Binding-site contacts:
Ligand atom C6 contacts residue TYR68 of chain 1.B at 3.4 Å (hydrophobic).
Ligand atom O4 contacts residue GLY17 of chain 1.B at 4.3 Å.
Ligand atom O6 contacts residue TYR68 of chain 1.B at 3.9 Å.
Ligand atom O6 contacts residue HIS57 of chain 1.B at 4.0 Å.
Ligand atom O5 contacts residue HIS57 of chain 1.B at 4.5 Å.
Ligand atom C5 contacts residue HIS57 of chain 1.B at 3.5 Å.
Ligand atom O4 contacts residue SER18 of chain 1.B at 4.1 Å.
Ligand atom O3 contacts residue SER18 of chain 1.B at 2.8 Å (h-bond).
Ligand atom O3 contacts residue HIS57 of chain 1.B at 3.9 Å.
Ligand atom O3 contacts residue THR48 of chain 1.B at 3.7 Å.
Ligand atom O3 contacts residue LYS59 of chain 1.B at 2.7 Å (salt-bridge).
Ligand atom C6 contacts residue ASN50 of chain 1.B at 4.4 Å.
Ligand atom C3 contacts residue HIS57 of chain 1.B at 3.5 Å.
Ligand atom C3 contacts residue TYR66 of chain 1.B at 4.3 Å (hydrophobic).
Ligand atom C3 contacts residue SER18 of chain 1.B at 3.8 Å.
Ligand atom O4 contacts residue TYR66 of chain 1.B at 2.8 Å (h-bond).
Ligand atom C6 contacts residue TYR66 of chain 1.B at 4.3 Å (hydrophobic).
Ligand atom C5 contacts residue ASP71 of chain 1.B at 4.1 Å.
Ligand atom C4 contacts residue THR48 of chain 1.B at 3.7 Å.
Ligand atom C1 contacts residue TYR66 of chain 1.B at 4.0 Å (hydrophobic).
Ligand atom C5 contacts residue TYR66 of chain 1.B at 4.0 Å (hydrophobic).
Ligand atom C6 contacts residue ASP71 of chain 1.B at 3.2 Å.
Ligand atom O2 contacts residue ARG19 of chain 1.B at 4.3 Å.
Ligand atom C2 contacts residue SER18 of chain 1.B at 3.9 Å.
Ligand atom O5 contacts residue TYR66 of chain 1.B at 3.2 Å (h-bond).
Ligand atom O2 contacts residue SER18 of chain 1.B at 3.7 Å.
Ligand atom O2 contacts residue LYS59 of chain 1.B at 3.6 Å (salt-bridge).
Ligand atom C3 contacts residue THR48 of chain 1.B at 4.5 Å.
Ligand atom C4 contacts residue HIS57 of chain 1.B at 3.7 Å.
Ligand atom C2 contacts residue TYR66 of chain 1.B at 3.6 Å (hydrophobic).
Ligand atom O4 contacts residue ASP71 of chain 1.B at 2.7 Å (salt-bridge).
Ligand atom C2 contacts residue LYS59 of chain 1.B at 4.2 Å.
Ligand atom C1 contacts residue HIS57 of chain 1.B at 4.2 Å.
Ligand atom C3 contacts residue LYS59 of chain 1.B at 3.8 Å.
Ligand atom O6 contacts residue ASP71 of chain 1.B at 2.5 Å (salt-bridge).
Ligand atom C4 contacts residue ASP71 of chain 1.B at 3.6 Å.
Ligand atom O6 contacts residue ASN50 of chain 1.B at 3.4 Å.
Ligand atom C6 contacts residue HIS57 of chain 1.B at 4.3 Å.
Ligand atom C4 contacts residue TYR66 of chain 1.B at 3.8 Å (hydrophobic).
Ligand atom O4 contacts residue THR48 of chain 1.B at 3.7 Å.

A small-molecule ligand and the protein it binds are described below.
Small molecule (SMILES): OC[C@H]1O[C@@H](S)[C@H](O)[C@@H](O)[C@H]1O

Sequence of chain 1.B:
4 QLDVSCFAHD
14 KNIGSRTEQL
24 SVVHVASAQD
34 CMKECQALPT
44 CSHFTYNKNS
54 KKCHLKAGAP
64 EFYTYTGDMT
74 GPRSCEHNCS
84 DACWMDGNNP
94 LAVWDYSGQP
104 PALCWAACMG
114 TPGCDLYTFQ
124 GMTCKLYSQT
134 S